Sequence of chain 1.A:
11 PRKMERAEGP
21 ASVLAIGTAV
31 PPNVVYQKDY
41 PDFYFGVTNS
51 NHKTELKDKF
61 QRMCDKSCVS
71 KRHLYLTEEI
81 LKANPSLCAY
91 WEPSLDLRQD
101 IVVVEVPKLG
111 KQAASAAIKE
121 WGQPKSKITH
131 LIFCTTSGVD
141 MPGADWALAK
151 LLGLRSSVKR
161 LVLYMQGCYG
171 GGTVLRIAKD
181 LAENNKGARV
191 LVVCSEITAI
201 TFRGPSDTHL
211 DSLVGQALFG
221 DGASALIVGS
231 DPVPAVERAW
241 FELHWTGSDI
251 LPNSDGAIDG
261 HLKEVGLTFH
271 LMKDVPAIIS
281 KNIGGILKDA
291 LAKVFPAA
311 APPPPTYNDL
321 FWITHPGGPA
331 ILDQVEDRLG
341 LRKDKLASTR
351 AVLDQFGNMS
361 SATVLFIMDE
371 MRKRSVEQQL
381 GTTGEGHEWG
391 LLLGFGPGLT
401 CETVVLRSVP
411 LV

The protein below binds the small molecule below.
Small molecule (SMILES): O=C1C[C@@H](c2ccccc2)Oc2cc(O)cc(O)c21

Binding-site contacts:
Ligand atom C9 contacts residue SER360 of chain 1.B at 3.6 Å.
Ligand atom O3 contacts residue PHE269 of chain 1.B at 3.1 Å.
Ligand atom O1 contacts residue SER360 of chain 1.B at 3.7 Å.
Ligand atom C8 contacts residue ASN358 of chain 1.B at 4.0 Å.
Ligand atom C6 contacts residue ILE197 of chain 1.B at 3.5 Å (hydrophobic).
Ligand atom O contacts residue LEU267 of chain 1.B at 3.8 Å.
Ligand atom C12 contacts residue CYS168 of chain 1.B at 3.6 Å (hydrophobic).
Ligand atom O2 contacts residue PRO397 of chain 1.B at 3.3 Å.
Ligand atom O contacts residue PHE269 of chain 1.B at 3.4 Å.
Ligand atom C13 contacts residue PHE269 of chain 1.B at 3.9 Å (hydrophobic).
Ligand atom C11 contacts residue GLY167 of chain 1.B at 3.8 Å.
Ligand atom C3 contacts residue THR136 of chain 1.B at 3.7 Å.
Ligand atom C6 contacts residue THR198 of chain 1.B at 3.6 Å.
Ligand atom C7 contacts residue THR198 of chain 1.B at 3.2 Å.
Ligand atom C11 contacts residue CYS168 of chain 1.B at 3.2 Å (hydrophobic).
Ligand atom C10 contacts residue THR201 of chain 1.B at 3.4 Å.
Ligand atom C8 contacts residue GLY220 of chain 1.B at 3.5 Å.
Ligand atom C7 contacts residue GLU196 of chain 1.B at 3.7 Å.
Ligand atom O3 contacts residue MET141 of chain 1.A at 4.0 Å.
Ligand atom C7 contacts residue GLY220 of chain 1.B at 3.3 Å.
Ligand atom C6 contacts residue SER137 of chain 1.B at 3.5 Å.
Ligand atom C13 contacts residue ILE258 of chain 1.B at 4.0 Å (hydrophobic).
Ligand atom C8 contacts residue SER360 of chain 1.B at 3.9 Å.
Ligand atom O contacts residue THR201 of chain 1.B at 3.3 Å.
Ligand atom C8 contacts residue PHE219 of chain 1.B at 4.0 Å (hydrophobic).
Ligand atom C8 contacts residue THR198 of chain 1.B at 3.5 Å.
Ligand atom C contacts residue LEU267 of chain 1.B at 3.4 Å (hydrophobic).
Ligand atom C6 contacts residue GLU196 of chain 1.B at 3.8 Å.
Ligand atom O2 contacts residue GLY167 of chain 1.B at 3.9 Å.
Ligand atom O3 contacts residue ASP259 of chain 1.B at 3.7 Å.
Ligand atom O3 contacts residue THR268 of chain 1.B at 3.8 Å.
Ligand atom C14 contacts residue PHE269 of chain 1.B at 3.5 Å (hydrophobic).
Ligand atom O2 contacts residue CYS168 of chain 1.B at 3.1 Å (h-bond).
Ligand atom C5 contacts residue SER137 of chain 1.B at 3.6 Å.
Ligand atom O2 contacts residue ILE258 of chain 1.B at 3.7 Å.
Ligand atom C contacts residue THR201 of chain 1.B at 3.6 Å.
Ligand atom O3 contacts residue GLY260 of chain 1.B at 3.7 Å.
Ligand atom C9 contacts residue PHE219 of chain 1.B at 3.9 Å (hydrophobic).
Ligand atom C10 contacts residue LEU267 of chain 1.B at 4.0 Å (hydrophobic).
Ligand atom O1 contacts residue THR136 of chain 1.B at 3.9 Å.

Sequence of chain 1.B:
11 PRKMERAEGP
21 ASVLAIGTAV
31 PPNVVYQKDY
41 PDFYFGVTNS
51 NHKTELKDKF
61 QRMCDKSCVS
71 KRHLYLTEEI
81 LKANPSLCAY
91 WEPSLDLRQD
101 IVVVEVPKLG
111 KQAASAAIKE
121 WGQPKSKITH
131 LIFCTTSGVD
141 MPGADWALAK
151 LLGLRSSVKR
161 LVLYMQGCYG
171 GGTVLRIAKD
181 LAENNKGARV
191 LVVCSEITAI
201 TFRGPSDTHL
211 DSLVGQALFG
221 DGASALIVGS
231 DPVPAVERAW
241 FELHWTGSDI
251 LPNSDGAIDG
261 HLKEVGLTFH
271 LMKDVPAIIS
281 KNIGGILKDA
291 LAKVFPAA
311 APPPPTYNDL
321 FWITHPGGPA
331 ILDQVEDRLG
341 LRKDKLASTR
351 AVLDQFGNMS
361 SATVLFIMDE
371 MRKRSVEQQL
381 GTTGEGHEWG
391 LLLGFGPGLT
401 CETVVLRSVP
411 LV